Sequence of chain 2.A:
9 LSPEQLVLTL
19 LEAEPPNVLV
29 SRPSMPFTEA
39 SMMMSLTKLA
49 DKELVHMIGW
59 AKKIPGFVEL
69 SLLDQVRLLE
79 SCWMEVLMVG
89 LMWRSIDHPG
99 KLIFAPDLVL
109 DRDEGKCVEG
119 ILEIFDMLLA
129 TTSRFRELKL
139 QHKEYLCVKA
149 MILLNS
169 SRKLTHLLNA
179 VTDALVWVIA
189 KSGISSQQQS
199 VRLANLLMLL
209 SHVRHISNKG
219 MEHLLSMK

The small molecule below binds the protein below.
Small molecule (SMILES): O=S(=O)(O)c1ccc([Hg])cc1

Binding-site contacts:
Ligand atom S1 contacts residue ASN216 of chain 2.A at 3.6 Å.
Ligand atom O1 contacts residue ASN216 of chain 2.A at 3.2 Å (h-bond).
Ligand atom O2 contacts residue ASN216 of chain 2.A at 3.4 Å (h-bond).
Ligand atom O2 contacts residue HIS213 of chain 2.A at 3.8 Å.
Ligand atom C3 contacts residue ARG212 of chain 1.A at 3.4 Å.
Ligand atom C5 contacts residue ARG212 of chain 1.A at 3.6 Å.
Ligand atom C5 contacts residue ASN216 of chain 1.A at 4.4 Å.
Ligand atom C2 contacts residue ARG212 of chain 1.A at 3.9 Å.
Ligand atom HG contacts residue GLU83 of chain 1.A at 3.6 Å.
Ligand atom C4 contacts residue CYS80 of chain 1.A at 4.3 Å (hydrophobic).
Ligand atom O1 contacts residue PMB1 of chain 2.C at 3.8 Å.
Ligand atom C2 contacts residue HIS213 of chain 2.A at 3.9 Å.
Ligand atom C6 contacts residue ASN216 of chain 1.A at 3.6 Å.
Ligand atom C6 contacts residue GLU83 of chain 1.A at 4.1 Å.
Ligand atom S1 contacts residue HIS213 of chain 2.A at 3.9 Å.
Ligand atom HG contacts residue SER79 of chain 1.A at 3.0 Å.
Ligand atom O2 contacts residue ARG212 of chain 2.A at 4.3 Å.
Ligand atom C5 contacts residue GLU83 of chain 1.A at 3.1 Å.
Ligand atom C4 contacts residue SER79 of chain 1.A at 3.7 Å.
Ligand atom HG contacts residue ARG212 of chain 1.A at 3.1 Å.
Ligand atom O3 contacts residue LYS217 of chain 2.A at 4.2 Å.
Ligand atom C6 contacts residue ARG212 of chain 1.A at 3.9 Å.
Ligand atom C4 contacts residue ARG212 of chain 1.A at 3.4 Å.
Ligand atom C1 contacts residue HIS213 of chain 2.A at 4.4 Å.
Ligand atom C4 contacts residue GLU83 of chain 1.A at 3.5 Å.
Ligand atom C1 contacts residue ARG212 of chain 1.A at 3.9 Å.
Ligand atom O3 contacts residue HIS213 of chain 2.A at 3.2 Å (h-bond).
Ligand atom O1 contacts residue ASN216 of chain 1.A at 2.7 Å (h-bond).
Ligand atom C5 contacts residue SER79 of chain 1.A at 3.8 Å.
Ligand atom O3 contacts residue ASN216 of chain 2.A at 4.0 Å.
Ligand atom S1 contacts residue ASN216 of chain 1.A at 4.1 Å.
Ligand atom O2 contacts residue ARG212 of chain 1.A at 4.0 Å.
Ligand atom HG contacts residue CYS80 of chain 1.A at 2.3 Å.

Sequence of chain 1.A:
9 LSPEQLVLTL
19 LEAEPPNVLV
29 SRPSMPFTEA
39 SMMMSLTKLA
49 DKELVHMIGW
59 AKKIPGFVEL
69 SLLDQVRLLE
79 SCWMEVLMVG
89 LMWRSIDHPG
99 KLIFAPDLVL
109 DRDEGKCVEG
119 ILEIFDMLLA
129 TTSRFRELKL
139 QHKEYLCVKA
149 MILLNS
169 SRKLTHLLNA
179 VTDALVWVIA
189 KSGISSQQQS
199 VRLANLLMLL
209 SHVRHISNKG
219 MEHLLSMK